Binding-site contacts:
Ligand atom C5 contacts residue ASN355 of chain 1.A at 3.7 Å.
Ligand atom C8 contacts residue THR342 of chain 1.A at 3.3 Å.
Ligand atom C5 contacts residue SER357 of chain 1.A at 3.9 Å.
Ligand atom O7 contacts residue TRP387 of chain 1.A at 4.2 Å.
Ligand atom C1 contacts residue SER357 of chain 1.A at 3.7 Å.
Ligand atom N2 contacts residue ASN355 of chain 1.A at 2.9 Å (h-bond).
Ligand atom O6 contacts residue SER357 of chain 1.A at 4.0 Å.
Ligand atom O5 contacts residue SER357 of chain 1.A at 3.7 Å.
Ligand atom C3 contacts residue ASN355 of chain 1.A at 3.8 Å.
Ligand atom C7 contacts residue ASN355 of chain 1.A at 3.4 Å.
Ligand atom O5 contacts residue ASN355 of chain 1.A at 2.4 Å (h-bond).
Ligand atom O7 contacts residue ASN355 of chain 1.A at 3.6 Å (h-bond).
Ligand atom C8 contacts residue THR341 of chain 1.A at 3.6 Å.
Ligand atom C4 contacts residue ASN355 of chain 1.A at 4.2 Å.
Ligand atom C2 contacts residue ASN355 of chain 1.A at 2.5 Å.
Ligand atom C1 contacts residue ASN355 of chain 1.A at 1.4 Å.
Ligand atom C7 contacts residue THR342 of chain 1.A at 4.2 Å.

Sequence of chain 1.A:
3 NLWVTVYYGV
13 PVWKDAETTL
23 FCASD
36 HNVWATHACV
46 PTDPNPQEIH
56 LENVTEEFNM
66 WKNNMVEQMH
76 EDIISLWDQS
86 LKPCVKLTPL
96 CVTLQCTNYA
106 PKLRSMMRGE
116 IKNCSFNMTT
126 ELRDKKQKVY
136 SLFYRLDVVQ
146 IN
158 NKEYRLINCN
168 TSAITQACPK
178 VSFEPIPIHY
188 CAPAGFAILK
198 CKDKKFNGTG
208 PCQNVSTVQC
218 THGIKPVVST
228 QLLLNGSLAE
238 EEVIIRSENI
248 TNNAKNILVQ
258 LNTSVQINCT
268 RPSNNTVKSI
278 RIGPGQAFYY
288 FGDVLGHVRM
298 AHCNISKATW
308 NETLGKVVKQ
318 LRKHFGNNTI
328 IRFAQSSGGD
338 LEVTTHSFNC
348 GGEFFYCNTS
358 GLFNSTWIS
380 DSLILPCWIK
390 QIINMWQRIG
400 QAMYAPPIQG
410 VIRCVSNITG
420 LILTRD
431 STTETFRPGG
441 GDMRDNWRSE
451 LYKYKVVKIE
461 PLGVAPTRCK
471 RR

A small-molecule ligand and the protein it binds are described below.
Small molecule (SMILES): CC(=O)N[C@@H]1[C@@H](O)[C@H](O)[C@@H](CO)O[C@H]1O